Sequence of chain 1.J:
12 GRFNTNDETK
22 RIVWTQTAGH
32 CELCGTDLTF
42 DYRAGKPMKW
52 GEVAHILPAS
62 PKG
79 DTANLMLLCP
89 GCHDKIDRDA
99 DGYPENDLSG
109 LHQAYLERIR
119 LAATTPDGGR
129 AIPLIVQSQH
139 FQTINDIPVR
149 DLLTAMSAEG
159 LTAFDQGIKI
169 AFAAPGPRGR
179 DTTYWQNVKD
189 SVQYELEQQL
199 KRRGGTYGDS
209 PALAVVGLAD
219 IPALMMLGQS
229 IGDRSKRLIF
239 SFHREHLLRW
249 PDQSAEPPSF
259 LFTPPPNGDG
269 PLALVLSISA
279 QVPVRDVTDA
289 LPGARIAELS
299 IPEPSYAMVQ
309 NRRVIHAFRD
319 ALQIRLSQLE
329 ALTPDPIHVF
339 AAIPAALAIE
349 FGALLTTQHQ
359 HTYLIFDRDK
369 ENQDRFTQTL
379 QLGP

Binding-site contacts:
Ligand atom O30 contacts residue PHE139 of chain 1.I at 3.4 Å.
Ligand atom O30 contacts residue THR355 of chain 1.J at 3.3 Å.
Ligand atom C34 contacts residue PHE139 of chain 1.I at 3.6 Å (hydrophobic).
Ligand atom O19 contacts residue ARG242 of chain 1.I at 2.8 Å (salt-bridge).
Ligand atom N1 contacts residue HIS357 of chain 1.J at 3.2 Å.
Ligand atom N35 contacts residue ARG232 of chain 1.J at 3.0 Å (salt-bridge).
Ligand atom N1 contacts residue ALA278 of chain 1.I at 3.5 Å.
Ligand atom N39 contacts residue PHE240 of chain 1.I at 3.6 Å.
Ligand atom O44 contacts residue TYR304 of chain 1.I at 3.5 Å.
Ligand atom C38 contacts residue ARG242 of chain 1.I at 3.4 Å.
Ligand atom O26 contacts residue PHE139 of chain 1.I at 3.4 Å.
Ligand atom C25 contacts residue ALA217 of chain 1.I at 3.0 Å (hydrophobic).
Ligand atom O2' contacts residue HIS357 of chain 1.J at 2.9 Å (h-bond).
Ligand atom O44 contacts residue SER277 of chain 1.I at 2.6 Å (h-bond).
Ligand atom N64 contacts residue ASP231 of chain 1.J at 2.8 Å (salt-bridge).
Ligand atom O23 contacts residue ILE341 of chain 1.I at 2.8 Å (h-bond).
Ligand atom C22 contacts residue ILE341 of chain 1.I at 3.6 Å (hydrophobic).
Ligand atom N01 contacts residue ARG366 of chain 1.I at 3.3 Å (salt-bridge).
Ligand atom O23 contacts residue ALA343 of chain 1.I at 3.0 Å (h-bond).
Ligand atom C40 contacts residue ARG242 of chain 1.I at 3.6 Å.
Ligand atom N64 contacts residue ARG232 of chain 1.J at 3.4 Å.
Ligand atom N33 contacts residue LEU216 of chain 1.I at 3.6 Å.
Ligand atom C6 contacts residue HIS357 of chain 1.J at 3.6 Å.
Ligand atom O20 contacts residue ILE341 of chain 1.I at 3.2 Å (h-bond).
Ligand atom O29 contacts residue GLN356 of chain 1.J at 3.4 Å.
Ligand atom C40 contacts residue PHE240 of chain 1.I at 3.3 Å (hydrophobic).
Ligand atom N39 contacts residue ARG242 of chain 1.I at 3.5 Å (salt-bridge).
Ligand atom O29 contacts residue HIS138 of chain 1.I at 2.9 Å (h-bond).
Ligand atom C24 contacts residue ALA217 of chain 1.I at 3.1 Å (hydrophobic).
Ligand atom O31 contacts residue LEU216 of chain 1.I at 3.6 Å.
Ligand atom N35 contacts residue ARG242 of chain 1.I at 3.4 Å (salt-bridge).
Ligand atom N7 contacts residue ARG366 of chain 1.I at 3.2 Å (salt-bridge).
Ligand atom O23 contacts residue PRO342 of chain 1.I at 3.3 Å.
Ligand atom N64 contacts residue ARG242 of chain 1.I at 3.5 Å.
Ligand atom C2 contacts residue ALA278 of chain 1.I at 3.5 Å (hydrophobic).
Ligand atom O30 contacts residue GLN356 of chain 1.J at 2.8 Å (h-bond).
Ligand atom C4 contacts residue ALA340 of chain 1.I at 3.6 Å (hydrophobic).
Ligand atom C2 contacts residue HIS357 of chain 1.J at 3.4 Å.
Ligand atom O4' contacts residue ALA340 of chain 1.I at 3.5 Å.
Ligand atom C37 contacts residue ARG242 of chain 1.I at 3.3 Å.

This small molecule binds to this protein.
Small molecule (SMILES): Nc1ncnc2c1ncn2[C@@H]1O[C@@H]2COP(=O)(O)O[C@@H]3[C@H](O)[C@@H](COP(=O)(O)O[C@H]2[C@H]1O)O[C@H]3n1cnc2c(N)ncnc21

Sequence of chain 1.I:
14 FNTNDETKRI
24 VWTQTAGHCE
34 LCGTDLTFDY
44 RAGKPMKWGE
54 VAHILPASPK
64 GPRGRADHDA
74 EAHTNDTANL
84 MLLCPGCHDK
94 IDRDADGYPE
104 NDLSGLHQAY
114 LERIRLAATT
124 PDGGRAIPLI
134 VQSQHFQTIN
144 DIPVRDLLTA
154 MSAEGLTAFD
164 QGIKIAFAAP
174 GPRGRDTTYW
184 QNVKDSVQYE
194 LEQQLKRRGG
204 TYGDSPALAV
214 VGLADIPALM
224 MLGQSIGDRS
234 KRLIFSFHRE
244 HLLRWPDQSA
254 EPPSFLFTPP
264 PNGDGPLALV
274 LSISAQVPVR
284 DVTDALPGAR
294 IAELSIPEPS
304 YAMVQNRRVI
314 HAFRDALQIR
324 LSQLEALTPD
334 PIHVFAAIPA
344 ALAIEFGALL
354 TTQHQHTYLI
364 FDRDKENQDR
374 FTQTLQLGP